A small-molecule ligand and the protein it binds are described below.
Small molecule (SMILES): CC1=C2[N-]3->[Co+2]45<-N6=C1[C@@H](CCC(N)=O)C(C)(C)C6=CC1=N->4C(=C(C)C4=N->5[C@@](C)([C@H]3[C@H](CC(N)=O)[C@@]2(C)CCC(=O)NC[C@@H](C)O)[C@@](C)(CC(N)=O)[C@@H]4CCC(N)=O)[C@@](C)(CC(N)=O)[C@@H]1CCC(N)=O

Binding-site contacts:
Ligand atom C18 contacts residue HIS44 of chain 1.A at 4.5 Å.
Ligand atom C7 contacts residue HIS44 of chain 1.A at 4.2 Å.
Ligand atom N40 contacts residue TYR51 of chain 1.A at 2.7 Å (h-bond).
Ligand atom N24 contacts residue HIS44 of chain 1.A at 3.1 Å (h-bond).
Ligand atom C19 contacts residue HIS44 of chain 1.A at 3.2 Å.
Ligand atom N21 contacts residue HIS44 of chain 1.A at 3.4 Å (h-bond).
Ligand atom C47 contacts residue GLU45 of chain 1.A at 3.8 Å.
Ligand atom O28 contacts residue HIS44 of chain 1.A at 4.4 Å.
Ligand atom N29 contacts residue THR50 of chain 1.A at 4.0 Å.
Ligand atom C38 contacts residue TYR51 of chain 1.A at 3.4 Å (hydrophobic).
Ligand atom C26 contacts residue THR50 of chain 1.A at 4.4 Å.
Ligand atom C47 contacts residue HIS44 of chain 1.A at 3.9 Å.
Ligand atom C9 contacts residue HIS44 of chain 1.A at 3.7 Å.
Ligand atom C2 contacts residue HIS44 of chain 1.A at 4.3 Å.
Ligand atom C47 contacts residue LYS41 of chain 1.A at 3.8 Å.
Ligand atom C37 contacts residue HIS44 of chain 1.A at 3.7 Å.
Ligand atom C37 contacts residue TYR51 of chain 1.A at 4.2 Å (hydrophobic).
Ligand atom C35 contacts residue HIS44 of chain 1.A at 4.2 Å.
Ligand atom C15 contacts residue HIS44 of chain 1.A at 4.1 Å.
Ligand atom C10 contacts residue HIS44 of chain 1.A at 4.0 Å.
Ligand atom C16 contacts residue HIS44 of chain 1.A at 3.7 Å.
Ligand atom N23 contacts residue HIS44 of chain 1.A at 2.6 Å (h-bond).
Ligand atom C1 contacts residue HIS44 of chain 1.A at 3.9 Å.
Ligand atom C6 contacts residue HIS44 of chain 1.A at 3.5 Å.
Ligand atom C12 contacts residue HIS44 of chain 1.A at 4.2 Å.
Ligand atom O39 contacts residue TYR51 of chain 1.A at 3.8 Å.
Ligand atom C3 contacts residue HIS44 of chain 1.A at 4.3 Å.
Ligand atom C54 contacts residue HIS44 of chain 1.A at 3.5 Å.
Ligand atom C26 contacts residue HIS44 of chain 1.A at 3.7 Å.
Ligand atom C14 contacts residue HIS44 of chain 1.A at 3.6 Å.
Ligand atom C11 contacts residue HIS44 of chain 1.A at 3.4 Å.
Ligand atom O28 contacts residue THR50 of chain 1.A at 3.5 Å.
Ligand atom C54 contacts residue GLU45 of chain 1.A at 3.8 Å.
Ligand atom C4 contacts residue HIS44 of chain 1.A at 3.6 Å.
Ligand atom C5 contacts residue HIS44 of chain 1.A at 3.5 Å.
Ligand atom C27 contacts residue THR50 of chain 1.A at 3.7 Å.
Ligand atom CO contacts residue HIS44 of chain 1.A at 2.3 Å.
Ligand atom N22 contacts residue HIS44 of chain 1.A at 3.2 Å (h-bond).
Ligand atom N40 contacts residue GLU52 of chain 1.A at 4.3 Å.

Sequence of chain 1.A:
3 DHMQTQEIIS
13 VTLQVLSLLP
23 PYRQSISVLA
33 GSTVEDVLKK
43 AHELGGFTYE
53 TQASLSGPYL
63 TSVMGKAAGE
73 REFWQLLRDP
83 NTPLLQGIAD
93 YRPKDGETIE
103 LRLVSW